Binding-site contacts:
Ligand atom O4 contacts residue GLU214 of chain 1.A at 3.2 Å (salt-bridge).
Ligand atom O5 contacts residue LYS75 of chain 1.A at 3.5 Å.
Ligand atom C6 contacts residue TRP208 of chain 1.A at 3.6 Å (hydrophobic).
Ligand atom O6 contacts residue SER76 of chain 1.A at 4.1 Å.
Ligand atom C2 contacts residue ASN204 of chain 1.A at 2.4 Å.
Ligand atom O7 contacts residue ASN204 of chain 1.A at 3.6 Å (h-bond).
Ligand atom O5 contacts residue TRP208 of chain 1.A at 3.7 Å.
Ligand atom O6 contacts residue GLU209 of chain 1.A at 4.2 Å.
Ligand atom O7 contacts residue TRP208 of chain 1.A at 3.7 Å.
Ligand atom C8 contacts residue ALA243 of chain 1.A at 4.4 Å (hydrophobic).
Ligand atom C6 contacts residue GLU214 of chain 1.A at 3.7 Å.
Ligand atom C1 contacts residue ASP205 of chain 1.A at 4.2 Å.
Ligand atom O6 contacts residue SER77 of chain 1.A at 4.0 Å.
Ligand atom C8 contacts residue GLU214 of chain 1.A at 3.9 Å.
Ligand atom C8 contacts residue GLN244 of chain 1.A at 3.8 Å.
Ligand atom C5 contacts residue ASP205 of chain 1.A at 4.2 Å.
Ligand atom C5 contacts residue TRP208 of chain 1.A at 3.6 Å (hydrophobic).
Ligand atom C7 contacts residue TRP208 of chain 1.A at 4.5 Å (hydrophobic).
Ligand atom C6 contacts residue SER76 of chain 1.A at 4.5 Å.
Ligand atom O6 contacts residue LYS279 of chain 1.A at 4.4 Å.
Ligand atom C3 contacts residue ASN204 of chain 1.A at 3.7 Å.
Ligand atom O4 contacts residue LYS75 of chain 1.A at 3.8 Å.
Ligand atom O6 contacts residue LYS75 of chain 1.A at 4.5 Å.
Ligand atom C7 contacts residue LEU93 of chain 1.A at 4.0 Å (hydrophobic).
Ligand atom C7 contacts residue ASN204 of chain 1.A at 3.4 Å.
Ligand atom C6 contacts residue ASP205 of chain 1.A at 3.8 Å.
Ligand atom C8 contacts residue LEU93 of chain 1.A at 3.8 Å (hydrophobic).
Ligand atom O6 contacts residue LYS75 of chain 1.A at 3.5 Å.
Ligand atom C5 contacts residue ASN204 of chain 1.A at 3.6 Å.
Ligand atom C1 contacts residue ASN204 of chain 1.A at 1.4 Å.
Ligand atom C1 contacts residue LYS75 of chain 1.A at 4.2 Å.
Ligand atom N2 contacts residue ASN204 of chain 1.A at 2.9 Å (h-bond).
Ligand atom C1 contacts residue TRP208 of chain 1.A at 3.7 Å (hydrophobic).
Ligand atom O5 contacts residue ASN204 of chain 1.A at 2.3 Å (h-bond).
Ligand atom C4 contacts residue GLU214 of chain 1.A at 3.8 Å.
Ligand atom O7 contacts residue LEU93 of chain 1.A at 3.8 Å.
Ligand atom O6 contacts residue ASP205 of chain 1.A at 2.8 Å (salt-bridge).
Ligand atom O7 contacts residue GLN244 of chain 1.A at 4.4 Å.
Ligand atom C4 contacts residue ASN204 of chain 1.A at 4.2 Å.
Ligand atom O5 contacts residue ASP205 of chain 1.A at 3.5 Å (salt-bridge).

The protein below binds the small molecule below.
Small molecule (SMILES): CC(=O)N[C@H]1[C@H](O[C@H]2[C@H](O)[C@@H](NC(C)=O)CO[C@@H]2CO)O[C@H](CO)[C@@H](O[C@@H]2O[C@H](CO)[C@@H](O[C@H]3O[C@H](CO)[C@@H](O)[C@H](O)[C@@H]3O)[C@H](O)[C@@H]2O)[C@@H]1O

Sequence of chain 1.A:
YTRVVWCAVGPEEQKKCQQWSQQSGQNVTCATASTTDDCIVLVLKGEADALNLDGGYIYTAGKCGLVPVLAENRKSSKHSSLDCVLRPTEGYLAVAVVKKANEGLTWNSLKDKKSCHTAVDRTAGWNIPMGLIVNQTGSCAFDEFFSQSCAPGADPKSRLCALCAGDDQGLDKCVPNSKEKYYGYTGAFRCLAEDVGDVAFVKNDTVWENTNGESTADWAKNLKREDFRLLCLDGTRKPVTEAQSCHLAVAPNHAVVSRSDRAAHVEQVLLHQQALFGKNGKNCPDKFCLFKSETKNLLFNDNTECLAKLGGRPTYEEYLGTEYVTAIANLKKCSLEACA